Sequence of chain 1.F:
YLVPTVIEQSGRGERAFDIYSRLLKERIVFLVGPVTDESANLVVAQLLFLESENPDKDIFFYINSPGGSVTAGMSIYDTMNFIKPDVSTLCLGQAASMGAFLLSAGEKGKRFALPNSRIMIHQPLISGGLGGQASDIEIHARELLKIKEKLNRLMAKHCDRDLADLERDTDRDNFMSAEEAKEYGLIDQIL

A small-molecule ligand and the protein it binds are described below.
Small molecule (SMILES): C/C=C/C=C/C=C/C(=O)N[C@@H](Cc1ccccc1)C(=O)N[C@H]1COC(=O)[C@@H]2C[C@@H](C)CN2C(=O)[C@H](C)NC(=O)[C@H](C)N(C)C(=O)[C@@H]2CCCN2C1=O

Sequence of chain 1.G:
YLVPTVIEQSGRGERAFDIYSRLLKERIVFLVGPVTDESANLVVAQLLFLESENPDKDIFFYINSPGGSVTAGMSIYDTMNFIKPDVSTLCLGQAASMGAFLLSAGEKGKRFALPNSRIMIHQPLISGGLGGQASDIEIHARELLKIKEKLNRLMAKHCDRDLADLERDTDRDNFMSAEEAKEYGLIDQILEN

Binding-site contacts:
Ligand atom C8 contacts residue LEU30 of chain 1.G at 3.9 Å (hydrophobic).
Ligand atom CZ contacts residue THR86 of chain 1.F at 3.3 Å.
Ligand atom C7 contacts residue LEU55 of chain 1.F at 3.9 Å (hydrophobic).
Ligand atom C contacts residue PHE67 of chain 1.G at 3.6 Å (hydrophobic).
Ligand atom C7 contacts residue SER59 of chain 1.F at 3.6 Å.
Ligand atom N contacts residue PHE89 of chain 1.F at 3.8 Å.
Ligand atom CA contacts residue PHE89 of chain 1.F at 3.8 Å (hydrophobic).
Ligand atom C4 contacts residue ILE35 of chain 1.G at 3.7 Å (hydrophobic).
Ligand atom N contacts residue TYR69 of chain 1.G at 3.0 Å (h-bond).
Ligand atom CA contacts residue PHE67 of chain 1.G at 3.6 Å (hydrophobic).
Ligand atom CD1 contacts residue PHE89 of chain 1.F at 3.7 Å (hydrophobic).
Ligand atom O contacts residue LEU198 of chain 1.G at 3.9 Å.
Ligand atom CB contacts residue PHE67 of chain 1.G at 3.5 Å (hydrophobic).
Ligand atom CB contacts residue LEU97 of chain 1.G at 3.7 Å (hydrophobic).
Ligand atom C2 contacts residue TYR69 of chain 1.G at 3.4 Å (hydrophobic).
Ligand atom CZ contacts residue LEU121 of chain 1.G at 3.7 Å (hydrophobic).
Ligand atom C6 contacts residue LEU30 of chain 1.G at 3.5 Å (hydrophobic).
Ligand atom CB contacts residue LEU198 of chain 1.G at 3.8 Å (hydrophobic).
Ligand atom CE contacts residue GLU33 of chain 1.G at 3.9 Å.
Ligand atom CE1 contacts residue LEU121 of chain 1.G at 3.7 Å (hydrophobic).
Ligand atom C contacts residue TYR69 of chain 1.G at 3.7 Å (hydrophobic).
Ligand atom O contacts residue TYR69 of chain 1.G at 2.7 Å (h-bond).
Ligand atom CD2 contacts residue TYR69 of chain 1.G at 3.6 Å (hydrophobic).
Ligand atom N contacts residue PHE67 of chain 1.G at 3.8 Å.
Ligand atom C1 contacts residue TYR69 of chain 1.G at 3.8 Å (hydrophobic).
Ligand atom C7 contacts residue LEU30 of chain 1.G at 3.5 Å (hydrophobic).
Ligand atom CM contacts residue LEU198 of chain 1.G at 3.5 Å (hydrophobic).
Ligand atom CD contacts residue TYR69 of chain 1.G at 3.4 Å (hydrophobic).
Ligand atom C contacts residue PHE89 of chain 1.F at 3.9 Å (hydrophobic).
Ligand atom C7 contacts residue PHE56 of chain 1.F at 3.9 Å (hydrophobic).
Ligand atom C8 contacts residue ARG29 of chain 1.G at 3.7 Å.
Ligand atom O contacts residue PHE89 of chain 1.F at 3.7 Å.
Ligand atom CB contacts residue SER95 of chain 1.G at 3.8 Å.
Ligand atom CD1 contacts residue LEU121 of chain 1.G at 3.8 Å (hydrophobic).
Ligand atom C6 contacts residue GLU33 of chain 1.G at 3.9 Å.
Ligand atom CE1 contacts residue THR86 of chain 1.F at 3.8 Å.
Ligand atom CE2 contacts residue TYR69 of chain 1.G at 3.9 Å (hydrophobic).
Ligand atom CA contacts residue PHE67 of chain 1.G at 3.8 Å (hydrophobic).
Ligand atom CM contacts residue PHE119 of chain 1.G at 3.7 Å (hydrophobic).
Ligand atom CB contacts residue PHE119 of chain 1.G at 3.8 Å (hydrophobic).